This protein binds this small molecule.
Small molecule (SMILES): CCS(=O)(=O)NCc1ccc2c(c1)OCO2

Sequence of chain 1.A:
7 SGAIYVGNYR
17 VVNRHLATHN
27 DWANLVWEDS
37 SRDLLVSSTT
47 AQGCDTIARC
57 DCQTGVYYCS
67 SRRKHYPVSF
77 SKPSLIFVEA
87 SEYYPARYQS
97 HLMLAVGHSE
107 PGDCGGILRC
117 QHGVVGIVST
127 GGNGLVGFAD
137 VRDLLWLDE

Binding-site contacts:
Ligand atom C7 contacts residue PRO73 of chain 1.A at 3.6 Å (hydrophobic).
Ligand atom O2 contacts residue PRO73 of chain 1.A at 3.9 Å.
Ligand atom C4 contacts residue SER75 of chain 1.A at 3.8 Å.
Ligand atom C3 contacts residue PRO73 of chain 1.A at 3.4 Å (hydrophobic).
Ligand atom C3 contacts residue VAL74 of chain 1.A at 4.3 Å (hydrophobic).
Ligand atom C4 contacts residue VAL74 of chain 1.A at 3.6 Å (hydrophobic).
Ligand atom O3 contacts residue THR60 of chain 1.A at 4.2 Å.
Ligand atom C6 contacts residue VAL74 of chain 1.A at 4.5 Å (hydrophobic).
Ligand atom C5 contacts residue SER75 of chain 1.A at 3.7 Å.
Ligand atom C8 contacts residue PRO73 of chain 1.A at 3.6 Å (hydrophobic).
Ligand atom C4 contacts residue PRO73 of chain 1.A at 3.5 Å (hydrophobic).
Ligand atom C5 contacts residue VAL74 of chain 1.A at 3.5 Å (hydrophobic).
Ligand atom C5 contacts residue PRO73 of chain 1.A at 4.1 Å (hydrophobic).
Ligand atom C2 contacts residue PRO73 of chain 1.A at 3.4 Å (hydrophobic).
Ligand atom C6 contacts residue PRO73 of chain 1.A at 4.1 Å (hydrophobic).